Sequence of chain 1.G:
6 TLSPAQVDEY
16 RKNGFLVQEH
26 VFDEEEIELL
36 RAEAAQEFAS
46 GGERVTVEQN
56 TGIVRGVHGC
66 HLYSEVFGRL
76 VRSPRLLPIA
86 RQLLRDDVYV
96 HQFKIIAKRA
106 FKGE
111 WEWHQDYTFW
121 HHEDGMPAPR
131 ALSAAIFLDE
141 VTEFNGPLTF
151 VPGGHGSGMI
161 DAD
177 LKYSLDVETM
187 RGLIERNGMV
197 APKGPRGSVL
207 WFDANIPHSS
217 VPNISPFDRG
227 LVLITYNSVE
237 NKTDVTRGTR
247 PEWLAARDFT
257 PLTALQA

A protein and the small-molecule ligand that binds it are described below.
Small molecule (SMILES): O=C(O)[C@@H]1CCCN1

Binding-site contacts:
Ligand atom CG contacts residue AKG1 of chain 1.AA at 3.9 Å.
Ligand atom CB contacts residue ASP116 of chain 1.G at 4.3 Å.
Ligand atom C contacts residue GLN97 of chain 1.G at 3.4 Å.
Ligand atom OXT contacts residue TRP120 of chain 1.G at 3.0 Å (h-bond).
Ligand atom OXT contacts residue GLN97 of chain 1.G at 3.0 Å (h-bond).
Ligand atom CG contacts residue HIS114 of chain 1.G at 3.9 Å.
Ligand atom C contacts residue ARG246 of chain 1.G at 3.8 Å.
Ligand atom C contacts residue TRP120 of chain 1.G at 4.0 Å (hydrophobic).
Ligand atom C contacts residue PHE119 of chain 1.G at 4.5 Å (hydrophobic).
Ligand atom CD contacts residue ASP116 of chain 1.G at 4.4 Å.
Ligand atom OXT contacts residue ARG246 of chain 1.G at 3.1 Å (salt-bridge).
Ligand atom CA contacts residue GLN97 of chain 1.G at 4.2 Å.
Ligand atom CG contacts residue ASP116 of chain 1.G at 3.5 Å.
Ligand atom CB contacts residue TRP120 of chain 1.G at 3.5 Å (hydrophobic).
Ligand atom OXT contacts residue PHE119 of chain 1.G at 4.3 Å.
Ligand atom CG contacts residue PHE119 of chain 1.G at 3.8 Å (hydrophobic).
Ligand atom O contacts residue ARG246 of chain 1.G at 3.5 Å (salt-bridge).
Ligand atom CB contacts residue PHE119 of chain 1.G at 3.9 Å (hydrophobic).
Ligand atom CA contacts residue TRP120 of chain 1.G at 4.2 Å (hydrophobic).
Ligand atom CD contacts residue AKG1 of chain 1.AA at 3.9 Å.
Ligand atom N contacts residue AKG1 of chain 1.AA at 3.6 Å.
Ligand atom CD contacts residue HIS114 of chain 1.G at 4.1 Å.
Ligand atom O contacts residue GLN97 of chain 1.G at 3.8 Å.
Ligand atom CD contacts residue PHE119 of chain 1.G at 4.4 Å (hydrophobic).
Ligand atom CA contacts residue AKG1 of chain 1.AA at 3.4 Å.
Ligand atom CB contacts residue AKG1 of chain 1.AA at 4.1 Å.